A protein and the small-molecule ligand that binds it are described below.
Small molecule (SMILES): Nc1ncnc2c1ncn2[C@@H]1O[C@H](CO[P](=O)(O)O[P](=O)(O)NP(=O)(O)O)[C@@H](O)[C@H]1O

Binding-site contacts:
Ligand atom O1B contacts residue MET17 of chain 1.A at 3.5 Å (h-bond).
Ligand atom O4' contacts residue THR304 of chain 1.A at 3.3 Å (h-bond).
Ligand atom O3' contacts residue GLY183 of chain 1.A at 3.6 Å.
Ligand atom O2B contacts residue MG1 of chain 1.F at 3.2 Å.
Ligand atom O2' contacts residue ARG211 of chain 1.A at 3.3 Å.
Ligand atom C6 contacts residue MET306 of chain 1.A at 3.6 Å (hydrophobic).
Ligand atom O2G contacts residue MG1 of chain 1.F at 2.3 Å.
Ligand atom C5 contacts residue GLU215 of chain 1.A at 3.6 Å.
Ligand atom PG contacts residue MG1 of chain 1.F at 3.6 Å.
Ligand atom C5 contacts residue GLY303 of chain 1.A at 3.4 Å.
Ligand atom O2' contacts residue GLU215 of chain 1.A at 2.8 Å (salt-bridge).
Ligand atom O1G contacts residue SER15 of chain 1.A at 3.0 Å (h-bond).
Ligand atom N3B contacts residue SER15 of chain 1.A at 3.2 Å (h-bond).
Ligand atom O5' contacts residue GLY303 of chain 1.A at 3.6 Å (h-bond).
Ligand atom O3A contacts residue GLY157 of chain 1.A at 3.4 Å.
Ligand atom O3A contacts residue ASP158 of chain 1.A at 3.5 Å (salt-bridge).
Ligand atom C2' contacts residue GLU215 of chain 1.A at 3.4 Å.
Ligand atom C4 contacts residue LYS214 of chain 1.A at 3.5 Å.
Ligand atom O4' contacts residue GLY303 of chain 1.A at 3.2 Å.
Ligand atom N7 contacts residue LYS337 of chain 1.A at 3.4 Å.
Ligand atom C2 contacts residue LYS214 of chain 1.A at 3.4 Å.
Ligand atom PG contacts residue SER15 of chain 1.A at 3.6 Å.
Ligand atom N9 contacts residue GLY303 of chain 1.A at 3.5 Å (h-bond).
Ligand atom C2 contacts residue TYR307 of chain 1.A at 3.5 Å (hydrophobic).
Ligand atom O3G contacts residue GLY159 of chain 1.A at 3.4 Å (h-bond).
Ligand atom N3B contacts residue ASP158 of chain 1.A at 3.2 Å (salt-bridge).
Ligand atom O2A contacts residue GLY303 of chain 1.A at 3.4 Å (h-bond).
Ligand atom O3' contacts residue ASP158 of chain 1.A at 3.5 Å (salt-bridge).
Ligand atom O3G contacts residue SER15 of chain 1.A at 3.4 Å.
Ligand atom N6 contacts residue MET306 of chain 1.A at 3.5 Å.
Ligand atom O3G contacts residue ASP158 of chain 1.A at 3.6 Å.
Ligand atom O2' contacts residue LYS214 of chain 1.A at 3.3 Å (salt-bridge).
Ligand atom O2B contacts residue LYS19 of chain 1.A at 3.4 Å (salt-bridge).
Ligand atom O5' contacts residue GLY157 of chain 1.A at 3.7 Å.
Ligand atom O1B contacts residue GLY16 of chain 1.A at 3.5 Å (h-bond).
Ligand atom N3 contacts residue GLY303 of chain 1.A at 3.4 Å (h-bond).
Ligand atom O2B contacts residue GLY14 of chain 1.A at 3.1 Å.
Ligand atom C4 contacts residue GLY303 of chain 1.A at 3.1 Å.
Ligand atom O2G contacts residue GLY157 of chain 1.A at 3.5 Å.
Ligand atom N3 contacts residue LYS214 of chain 1.A at 2.8 Å (salt-bridge).

Sequence of chain 1.A:
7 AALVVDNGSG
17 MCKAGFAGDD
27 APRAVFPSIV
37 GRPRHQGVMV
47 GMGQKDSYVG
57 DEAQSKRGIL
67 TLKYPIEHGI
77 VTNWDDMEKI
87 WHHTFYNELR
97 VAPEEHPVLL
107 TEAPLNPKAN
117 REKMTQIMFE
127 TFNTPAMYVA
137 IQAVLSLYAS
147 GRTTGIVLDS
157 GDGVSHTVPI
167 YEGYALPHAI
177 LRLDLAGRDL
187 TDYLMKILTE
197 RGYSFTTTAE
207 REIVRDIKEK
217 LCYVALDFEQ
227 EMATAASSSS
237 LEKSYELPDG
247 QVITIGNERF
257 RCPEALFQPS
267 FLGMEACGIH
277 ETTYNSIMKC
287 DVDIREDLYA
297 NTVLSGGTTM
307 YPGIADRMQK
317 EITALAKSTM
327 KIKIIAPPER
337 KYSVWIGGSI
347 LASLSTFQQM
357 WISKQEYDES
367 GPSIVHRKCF